Sequence of chain 1.B:
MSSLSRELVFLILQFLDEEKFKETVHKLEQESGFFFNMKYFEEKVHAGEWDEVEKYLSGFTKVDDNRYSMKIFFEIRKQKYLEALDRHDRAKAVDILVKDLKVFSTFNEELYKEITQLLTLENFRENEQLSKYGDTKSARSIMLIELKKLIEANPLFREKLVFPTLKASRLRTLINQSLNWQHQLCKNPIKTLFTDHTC

Binding-site contacts:
Ligand atom N contacts residue LYS71 of chain 1.B at 3.8 Å.
Ligand atom O contacts residue LYS78 of chain 1.B at 3.1 Å (salt-bridge).
Ligand atom CD1 contacts residue GLN129 of chain 1.B at 3.5 Å.
Ligand atom C contacts residue LYS71 of chain 1.B at 3.9 Å.
Ligand atom O contacts residue LYS71 of chain 1.B at 3.1 Å (salt-bridge).
Ligand atom CB contacts residue LEU111 of chain 1.B at 3.8 Å (hydrophobic).
Ligand atom CD2 contacts residue LYS71 of chain 1.B at 3.8 Å.
Ligand atom N contacts residue GLN129 of chain 1.B at 4.1 Å.
Ligand atom C contacts residue LEU111 of chain 1.B at 4.1 Å (hydrophobic).
Ligand atom CA contacts residue LYS78 of chain 1.B at 3.1 Å.
Ligand atom N contacts residue LYS78 of chain 1.B at 3.9 Å.
Ligand atom O contacts residue LYS71 of chain 1.B at 3.0 Å.
Ligand atom CA contacts residue LYS71 of chain 1.B at 3.6 Å.
Ligand atom C contacts residue LYS71 of chain 1.B at 3.4 Å.
Ligand atom CD1 contacts residue LEU130 of chain 1.B at 4.1 Å (hydrophobic).
Ligand atom O contacts residue PHE74 of chain 1.B at 3.3 Å.
Ligand atom CG contacts residue LEU130 of chain 1.B at 3.8 Å (hydrophobic).
Ligand atom N contacts residue LYS78 of chain 1.B at 4.0 Å.
Ligand atom O contacts residue GLU75 of chain 1.B at 4.1 Å.
Ligand atom O contacts residue LYS71 of chain 1.B at 3.8 Å.
Ligand atom O contacts residue GLN129 of chain 1.B at 3.3 Å.
Ligand atom CD2 contacts residue ILE115 of chain 1.B at 3.4 Å (hydrophobic).
Ligand atom CD2 contacts residue PHE74 of chain 1.B at 4.1 Å (hydrophobic).
Ligand atom C contacts residue LEU130 of chain 1.B at 4.1 Å (hydrophobic).
Ligand atom C contacts residue LYS78 of chain 1.B at 4.1 Å.
Ligand atom CD contacts residue LEU130 of chain 1.B at 3.4 Å (hydrophobic).
Ligand atom O contacts residue LEU111 of chain 1.B at 3.5 Å.
Ligand atom C contacts residue GLN129 of chain 1.B at 4.1 Å.
Ligand atom CD1 contacts residue ARG67 of chain 1.B at 4.0 Å.
Ligand atom CD contacts residue GLN129 of chain 1.B at 3.2 Å.
Ligand atom C contacts residue LYS71 of chain 1.B at 4.0 Å.
Ligand atom CA contacts residue LYS78 of chain 1.B at 3.2 Å.
Ligand atom C contacts residue LYS78 of chain 1.B at 3.7 Å.
Ligand atom N contacts residue LEU130 of chain 1.B at 3.9 Å.
Ligand atom CB contacts residue LYS78 of chain 1.B at 3.6 Å.
Ligand atom O contacts residue GLU146 of chain 1.B at 3.9 Å.
Ligand atom CB contacts residue LYS78 of chain 1.B at 3.4 Å.
Ligand atom O contacts residue LYS78 of chain 1.B at 4.2 Å.
Ligand atom O contacts residue LEU150 of chain 1.B at 4.0 Å.
Ligand atom CD2 contacts residue LEU111 of chain 1.B at 3.8 Å (hydrophobic).

This protein binds this small molecule.
Small molecule (SMILES): CC(C)C[C@H](NC(=O)[C@H](CCCN=C(N)N)NC(=O)[C@H](CC(C)C)NC(=O)[C@@H](N)CCC(=O)O)C(=O)NCC(=O)N[C@@H](CC(C)C)C(=O)N1CCC[C@H]1C(=O)NCC=O